Sequence of chain 1.B:
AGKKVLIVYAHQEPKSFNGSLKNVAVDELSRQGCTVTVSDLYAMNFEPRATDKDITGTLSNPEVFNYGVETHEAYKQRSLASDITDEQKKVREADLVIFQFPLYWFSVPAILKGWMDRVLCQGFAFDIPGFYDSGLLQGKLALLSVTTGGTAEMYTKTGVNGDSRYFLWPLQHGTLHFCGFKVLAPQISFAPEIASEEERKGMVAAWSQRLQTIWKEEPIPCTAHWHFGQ

Sequence of chain 1.A:
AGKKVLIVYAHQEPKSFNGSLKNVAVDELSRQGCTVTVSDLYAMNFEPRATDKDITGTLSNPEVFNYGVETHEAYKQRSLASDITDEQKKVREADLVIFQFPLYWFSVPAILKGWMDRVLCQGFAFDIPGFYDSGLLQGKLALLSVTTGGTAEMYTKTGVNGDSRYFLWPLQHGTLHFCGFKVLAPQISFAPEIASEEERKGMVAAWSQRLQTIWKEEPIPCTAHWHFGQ

Binding-site contacts:
Ligand atom O16 contacts residue FAD1 of chain 1.G at 3.3 Å.
Ligand atom C13 contacts residue GLY174 of chain 1.A at 3.1 Å.
Ligand atom O14 contacts residue FAD1 of chain 1.G at 3.8 Å.
Ligand atom C8 contacts residue TYR155 of chain 1.B at 3.9 Å (hydrophobic).
Ligand atom C12 contacts residue GLY150 of chain 1.B at 3.5 Å.
Ligand atom C4 contacts residue FAD1 of chain 1.G at 3.5 Å.
Ligand atom C12 contacts residue GLY149 of chain 1.B at 3.7 Å.
Ligand atom O11 contacts residue ASN161 of chain 1.B at 2.8 Å (h-bond).
Ligand atom C5 contacts residue FAD1 of chain 1.G at 3.5 Å.
Ligand atom C7 contacts residue PHE178 of chain 1.A at 3.3 Å (hydrophobic).
Ligand atom C8 contacts residue ASN161 of chain 1.B at 3.4 Å.
Ligand atom C2 contacts residue PHE178 of chain 1.A at 3.5 Å (hydrophobic).
Ligand atom C1 contacts residue FAD1 of chain 1.G at 3.4 Å.
Ligand atom C8 contacts residue FAD1 of chain 1.G at 3.6 Å.
Ligand atom C13 contacts residue PHE178 of chain 1.A at 3.3 Å (hydrophobic).
Ligand atom C6 contacts residue FAD1 of chain 1.G at 3.1 Å.
Ligand atom C9 contacts residue ASN161 of chain 1.B at 3.6 Å.
Ligand atom C1 contacts residue TRP105 of chain 1.B at 3.5 Å (hydrophobic).
Ligand atom C6 contacts residue PHE126 of chain 1.A at 4.0 Å (hydrophobic).
Ligand atom C1 contacts residue PHE178 of chain 1.A at 3.7 Å (hydrophobic).
Ligand atom C3 contacts residue PHE178 of chain 1.A at 3.8 Å (hydrophobic).
Ligand atom C7 contacts residue PHE106 of chain 1.B at 3.9 Å (hydrophobic).
Ligand atom C17 contacts residue FAD1 of chain 1.G at 3.5 Å.
Ligand atom C6 contacts residue TRP105 of chain 1.B at 3.8 Å (hydrophobic).
Ligand atom C5 contacts residue PHE126 of chain 1.A at 3.6 Å (hydrophobic).
Ligand atom C3 contacts residue FAD1 of chain 1.G at 3.6 Å.
Ligand atom O11 contacts residue GLY150 of chain 1.B at 3.5 Å.
Ligand atom N10 contacts residue FAD1 of chain 1.G at 3.5 Å.
Ligand atom O16 contacts residue PHE126 of chain 1.A at 3.1 Å.
Ligand atom C17 contacts residue PHE126 of chain 1.A at 2.8 Å (hydrophobic).
Ligand atom O11 contacts residue FAD1 of chain 1.G at 3.8 Å.
Ligand atom C9 contacts residue FAD1 of chain 1.G at 3.6 Å.
Ligand atom C13 contacts residue PHE106 of chain 1.B at 3.3 Å (hydrophobic).
Ligand atom C8 contacts residue PHE178 of chain 1.A at 3.5 Å (hydrophobic).
Ligand atom C12 contacts residue FAD1 of chain 1.G at 3.8 Å.
Ligand atom C7 contacts residue FAD1 of chain 1.G at 3.5 Å.
Ligand atom C13 contacts residue FAD1 of chain 1.G at 3.6 Å.
Ligand atom C8 contacts residue PHE106 of chain 1.B at 3.8 Å (hydrophobic).
Ligand atom C2 contacts residue FAD1 of chain 1.G at 3.3 Å.
Ligand atom O11 contacts residue MET154 of chain 1.B at 3.5 Å.

This small molecule binds to this protein.
Small molecule (SMILES): COc1ccc2c(C)cc(=O)n(C)c2c1OC